Sequence of chain 1.B:
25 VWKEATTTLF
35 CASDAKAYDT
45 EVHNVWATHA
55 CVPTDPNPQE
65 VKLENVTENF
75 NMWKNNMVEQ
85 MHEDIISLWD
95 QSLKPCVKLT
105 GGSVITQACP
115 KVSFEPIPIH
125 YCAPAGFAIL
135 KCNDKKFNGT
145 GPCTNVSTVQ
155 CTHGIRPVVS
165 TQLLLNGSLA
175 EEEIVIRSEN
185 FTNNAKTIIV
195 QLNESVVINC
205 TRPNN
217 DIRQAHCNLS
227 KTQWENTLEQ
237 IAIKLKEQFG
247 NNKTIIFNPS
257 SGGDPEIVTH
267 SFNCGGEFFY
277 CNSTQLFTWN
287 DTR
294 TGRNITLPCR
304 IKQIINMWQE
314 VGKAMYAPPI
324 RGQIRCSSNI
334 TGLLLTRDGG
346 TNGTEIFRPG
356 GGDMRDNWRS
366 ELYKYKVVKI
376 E

Binding-site contacts:
Ligand atom C7 contacts residue IPA1 of chain 1.EA at 4.5 Å.
Ligand atom C8 contacts residue IPA1 of chain 1.EA at 4.3 Å.
Ligand atom C1 contacts residue ASN332 of chain 1.B at 1.4 Å.
Ligand atom C8 contacts residue ASN170 of chain 1.B at 3.5 Å.
Ligand atom N2 contacts residue ASN332 of chain 1.B at 2.9 Å (h-bond).
Ligand atom C3 contacts residue ASN332 of chain 1.B at 3.9 Å.
Ligand atom C8 contacts residue ASN332 of chain 1.B at 4.5 Å.
Ligand atom C2 contacts residue ASN332 of chain 1.B at 2.6 Å.
Ligand atom C3 contacts residue IPA1 of chain 1.EA at 4.0 Å.
Ligand atom C5 contacts residue ASN332 of chain 1.B at 3.7 Å.
Ligand atom O7 contacts residue ASN170 of chain 1.B at 4.0 Å.
Ligand atom C4 contacts residue ASN332 of chain 1.B at 4.3 Å.
Ligand atom C7 contacts residue ASN170 of chain 1.B at 4.0 Å.
Ligand atom O7 contacts residue ASN332 of chain 1.B at 3.6 Å.
Ligand atom O7 contacts residue ARG160 of chain 1.B at 3.8 Å.
Ligand atom C8 contacts residue NAG1 of chain 1.V at 3.2 Å.
Ligand atom O5 contacts residue ASN332 of chain 1.B at 2.5 Å (h-bond).
Ligand atom C8 contacts residue ARG160 of chain 1.B at 3.8 Å.
Ligand atom C7 contacts residue ARG160 of chain 1.B at 4.1 Å.
Ligand atom N2 contacts residue IPA1 of chain 1.EA at 3.5 Å.
Ligand atom C1 contacts residue IPA1 of chain 1.EA at 4.2 Å.
Ligand atom C7 contacts residue ASN332 of chain 1.B at 3.5 Å.
Ligand atom C2 contacts residue IPA1 of chain 1.EA at 4.1 Å.

A small-molecule ligand and the protein it binds are described below.
Small molecule (SMILES): CC(=O)N[C@@H]1[C@@H](O)[C@H](O)[C@@H](CO)O[C@H]1O